This protein binds this small molecule.
Small molecule (SMILES): CC[C@H](C)[C@H](NC(=O)[C@@H](N)CC(=O)O)C(=O)N[C@@H](CC(N)=O)C(=O)N[C@@H](Cc1ccccc1)C(=O)N[C@@H](CO)C(=O)N[C@@H](CO)C(=O)N[C@H](C=O)CC(C)C

Binding-site contacts:
Ligand atom CB contacts residue GLY42 of chain 23.V at 3.7 Å.
Ligand atom CA contacts residue ARG666 of chain 23.X at 3.6 Å.
Ligand atom N contacts residue GLY42 of chain 23.V at 3.5 Å (h-bond).
Ligand atom OD1 contacts residue GLY667 of chain 23.X at 3.3 Å (h-bond).
Ligand atom CB contacts residue ALA874 of chain 23.X at 3.9 Å (hydrophobic).
Ligand atom CG contacts residue ASN634 of chain 23.X at 3.9 Å.
Ligand atom CB contacts residue GLU911 of chain 23.X at 3.6 Å.
Ligand atom OD2 contacts residue PRO864 of chain 23.X at 3.6 Å.
Ligand atom OD1 contacts residue ASN634 of chain 23.X at 3.2 Å (h-bond).
Ligand atom N contacts residue GLY873 of chain 23.X at 3.8 Å.
Ligand atom N contacts residue ALA874 of chain 23.X at 3.8 Å.
Ligand atom N contacts residue ARG666 of chain 23.X at 3.4 Å (salt-bridge).
Ligand atom O contacts residue GLY42 of chain 23.V at 3.5 Å.
Ligand atom CD1 contacts residue SER21 of chain 23.V at 3.4 Å.
Ligand atom CB contacts residue ARG666 of chain 23.X at 3.9 Å.
Ligand atom N contacts residue ARG46 of chain 23.V at 3.9 Å.
Ligand atom CD2 contacts residue ALA20 of chain 23.V at 3.8 Å (hydrophobic).
Ligand atom N contacts residue ARG666 of chain 23.X at 3.4 Å.
Ligand atom CB contacts residue ASN47 of chain 23.V at 3.7 Å.
Ligand atom CG contacts residue GLU911 of chain 23.X at 3.5 Å.
Ligand atom C contacts residue ARG666 of chain 23.X at 3.7 Å.
Ligand atom O contacts residue ASN634 of chain 23.X at 3.0 Å (h-bond).
Ligand atom CE1 contacts residue ARG46 of chain 23.V at 3.7 Å.
Ligand atom OD2 contacts residue GLU911 of chain 23.X at 3.4 Å (salt-bridge).
Ligand atom CD1 contacts residue ARG666 of chain 23.X at 3.9 Å.
Ligand atom OG contacts residue PHE45 of chain 23.V at 3.3 Å (h-bond).
Ligand atom N contacts residue SER871 of chain 23.X at 3.6 Å.
Ligand atom CG contacts residue GLY667 of chain 23.X at 3.7 Å.
Ligand atom OD2 contacts residue GLY667 of chain 23.X at 3.7 Å.
Ligand atom CD1 contacts residue ARG46 of chain 23.V at 3.9 Å.
Ligand atom O contacts residue ARG46 of chain 23.V at 3.9 Å.
Ligand atom CD1 contacts residue ARG33 of chain 23.V at 3.8 Å.
Ligand atom O contacts residue ASN43 of chain 23.V at 3.6 Å.
Ligand atom O contacts residue ALA874 of chain 23.X at 3.7 Å.
Ligand atom OD1 contacts residue ARG666 of chain 23.X at 3.7 Å.
Ligand atom C contacts residue ASN634 of chain 23.X at 3.8 Å.
Ligand atom CB contacts residue PHE913 of chain 23.X at 3.9 Å (hydrophobic).
Ligand atom ND2 contacts residue THR49 of chain 23.V at 3.9 Å.
Ligand atom CG2 contacts residue TYR636 of chain 23.X at 3.8 Å (hydrophobic).
Ligand atom OG contacts residue ARG46 of chain 23.V at 3.2 Å.

Sequence of chain 23.V:
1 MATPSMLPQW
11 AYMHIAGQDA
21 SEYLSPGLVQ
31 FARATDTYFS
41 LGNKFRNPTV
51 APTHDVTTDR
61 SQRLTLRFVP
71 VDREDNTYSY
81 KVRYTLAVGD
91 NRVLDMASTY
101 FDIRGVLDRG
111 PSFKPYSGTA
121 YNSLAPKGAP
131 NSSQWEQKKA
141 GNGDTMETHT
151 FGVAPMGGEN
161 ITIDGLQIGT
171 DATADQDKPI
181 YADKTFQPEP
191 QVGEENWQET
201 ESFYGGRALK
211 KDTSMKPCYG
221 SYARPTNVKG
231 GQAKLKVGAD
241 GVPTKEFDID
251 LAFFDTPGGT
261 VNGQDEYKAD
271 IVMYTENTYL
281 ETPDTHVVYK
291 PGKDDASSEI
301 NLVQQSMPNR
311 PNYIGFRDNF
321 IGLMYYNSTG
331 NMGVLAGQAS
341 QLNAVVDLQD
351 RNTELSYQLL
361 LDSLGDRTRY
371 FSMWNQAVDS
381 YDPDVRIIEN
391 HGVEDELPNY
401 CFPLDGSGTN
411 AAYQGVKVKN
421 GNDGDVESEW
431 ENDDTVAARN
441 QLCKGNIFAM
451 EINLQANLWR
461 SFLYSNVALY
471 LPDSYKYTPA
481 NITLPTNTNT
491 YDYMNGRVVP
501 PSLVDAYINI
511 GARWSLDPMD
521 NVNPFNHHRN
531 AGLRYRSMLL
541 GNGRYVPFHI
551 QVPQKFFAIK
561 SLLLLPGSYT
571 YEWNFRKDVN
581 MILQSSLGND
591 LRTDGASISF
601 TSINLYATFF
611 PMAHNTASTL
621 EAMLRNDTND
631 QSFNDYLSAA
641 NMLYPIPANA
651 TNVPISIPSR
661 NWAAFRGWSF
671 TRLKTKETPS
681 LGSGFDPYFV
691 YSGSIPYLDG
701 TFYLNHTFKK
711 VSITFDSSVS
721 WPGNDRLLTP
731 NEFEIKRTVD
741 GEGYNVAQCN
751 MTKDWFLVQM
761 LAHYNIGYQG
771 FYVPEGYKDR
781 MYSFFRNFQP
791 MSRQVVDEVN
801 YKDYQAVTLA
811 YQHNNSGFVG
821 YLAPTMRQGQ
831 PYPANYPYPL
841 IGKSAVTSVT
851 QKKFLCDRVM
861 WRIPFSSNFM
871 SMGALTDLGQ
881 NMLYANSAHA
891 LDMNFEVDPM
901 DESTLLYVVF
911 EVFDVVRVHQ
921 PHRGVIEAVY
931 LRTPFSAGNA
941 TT

Sequence of chain 23.X:
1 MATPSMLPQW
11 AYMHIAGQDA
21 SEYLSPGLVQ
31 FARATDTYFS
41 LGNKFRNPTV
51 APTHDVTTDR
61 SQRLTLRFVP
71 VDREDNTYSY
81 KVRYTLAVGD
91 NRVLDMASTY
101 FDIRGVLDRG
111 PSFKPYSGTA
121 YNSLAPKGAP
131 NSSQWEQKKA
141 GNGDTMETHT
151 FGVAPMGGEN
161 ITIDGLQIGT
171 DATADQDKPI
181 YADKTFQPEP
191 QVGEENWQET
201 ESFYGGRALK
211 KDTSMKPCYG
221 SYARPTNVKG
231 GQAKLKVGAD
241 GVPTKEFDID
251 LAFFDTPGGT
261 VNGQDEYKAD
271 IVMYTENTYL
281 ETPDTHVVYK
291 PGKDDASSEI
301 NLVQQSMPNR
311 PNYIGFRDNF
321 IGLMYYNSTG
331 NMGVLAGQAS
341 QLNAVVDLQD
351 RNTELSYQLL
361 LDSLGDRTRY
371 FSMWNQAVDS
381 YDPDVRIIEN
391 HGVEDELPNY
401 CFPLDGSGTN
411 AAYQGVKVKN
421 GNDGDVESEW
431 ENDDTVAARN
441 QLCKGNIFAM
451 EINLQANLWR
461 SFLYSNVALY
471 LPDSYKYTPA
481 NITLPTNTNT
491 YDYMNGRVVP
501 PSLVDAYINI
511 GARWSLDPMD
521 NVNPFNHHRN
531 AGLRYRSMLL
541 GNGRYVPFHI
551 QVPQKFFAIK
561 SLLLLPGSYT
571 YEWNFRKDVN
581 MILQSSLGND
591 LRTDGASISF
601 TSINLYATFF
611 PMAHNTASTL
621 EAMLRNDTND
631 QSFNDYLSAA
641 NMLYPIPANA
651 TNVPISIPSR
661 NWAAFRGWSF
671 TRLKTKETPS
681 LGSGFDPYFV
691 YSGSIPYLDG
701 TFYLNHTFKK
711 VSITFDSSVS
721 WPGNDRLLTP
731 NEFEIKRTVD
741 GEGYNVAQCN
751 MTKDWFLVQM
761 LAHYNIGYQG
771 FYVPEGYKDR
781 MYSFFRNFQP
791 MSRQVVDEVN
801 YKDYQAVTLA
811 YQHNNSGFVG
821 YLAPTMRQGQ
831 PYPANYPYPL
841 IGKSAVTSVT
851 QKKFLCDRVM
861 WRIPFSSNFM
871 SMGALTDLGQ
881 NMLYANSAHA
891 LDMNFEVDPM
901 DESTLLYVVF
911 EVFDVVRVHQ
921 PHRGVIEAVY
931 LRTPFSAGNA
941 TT